The small molecule below binds the protein below.
Small molecule (SMILES): CC(=O)N[C@H]1[C@H](O[C@@H]2[C@@H](OC[C@H]3O[C@H](O)[C@@H](O)[C@@H](O[C@H]4O[C@H](CO)[C@@H](O)[C@H](O)[C@@H]4O[C@@H]4O[C@H](CO)[C@@H](O)[C@H](O)[C@H]4NC(C)=O)[C@@H]3O)O[C@H](CO)[C@@H](O)[C@@H]2O)O[C@H](CO)[C@@H](O)[C@@H]1O

Sequence of chain 1.C:
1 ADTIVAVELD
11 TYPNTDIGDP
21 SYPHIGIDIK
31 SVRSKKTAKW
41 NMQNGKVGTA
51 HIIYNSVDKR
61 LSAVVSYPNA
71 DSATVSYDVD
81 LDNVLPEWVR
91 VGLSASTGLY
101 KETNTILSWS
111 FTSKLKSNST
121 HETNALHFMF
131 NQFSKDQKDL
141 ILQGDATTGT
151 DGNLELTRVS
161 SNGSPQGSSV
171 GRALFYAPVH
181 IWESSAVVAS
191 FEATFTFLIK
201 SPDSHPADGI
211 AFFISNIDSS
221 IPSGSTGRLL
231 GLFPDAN

Binding-site contacts:
Ligand atom C2 contacts residue TYR12 of chain 1.C at 3.5 Å (hydrophobic).
Ligand atom O7 contacts residue GLY98 of chain 1.C at 3.1 Å.
Ligand atom O3 contacts residue THR226 of chain 1.C at 2.7 Å (h-bond).
Ligand atom O5 contacts residue LEU99 of chain 1.C at 2.9 Å (h-bond).
Ligand atom O6 contacts residue ALA207 of chain 1.C at 3.4 Å.
Ligand atom O3 contacts residue ARG228 of chain 1.C at 2.9 Å.
Ligand atom O4 contacts residue HIS205 of chain 1.C at 3.0 Å.
Ligand atom O2 contacts residue ASP16 of chain 1.C at 3.4 Å (salt-bridge).
Ligand atom O4 contacts residue ASN14 of chain 1.C at 3.0 Å (h-bond).
Ligand atom O4 contacts residue GLY224 of chain 1.C at 2.8 Å (h-bond).
Ligand atom O6 contacts residue PRO13 of chain 1.C at 3.1 Å.
Ligand atom O4 contacts residue TYR12 of chain 1.C at 2.7 Å (h-bond).
Ligand atom O3 contacts residue ASN14 of chain 1.C at 3.5 Å.
Ligand atom O7 contacts residue SER168 of chain 1.C at 2.7 Å (h-bond).
Ligand atom O3 contacts residue PRO13 of chain 1.C at 2.8 Å (h-bond).
Ligand atom O4 contacts residue ARG228 of chain 1.C at 3.4 Å (salt-bridge).
Ligand atom C1 contacts residue TYR12 of chain 1.C at 3.5 Å (hydrophobic).
Ligand atom C3 contacts residue THR226 of chain 1.C at 3.4 Å.
Ligand atom O6 contacts residue TYR100 of chain 1.C at 3.0 Å (h-bond).
Ligand atom O6 contacts residue ASP208 of chain 1.C at 2.9 Å (salt-bridge).
Ligand atom C4 contacts residue THR226 of chain 1.C at 3.3 Å.
Ligand atom C1 contacts residue TYR12 of chain 1.C at 3.6 Å (hydrophobic).
Ligand atom C3 contacts residue PRO13 of chain 1.C at 3.5 Å (hydrophobic).
Ligand atom O6 contacts residue LEU99 of chain 1.C at 3.0 Å (h-bond).
Ligand atom O4 contacts residue ASP208 of chain 1.C at 2.8 Å (salt-bridge).
Ligand atom C4 contacts residue ASP208 of chain 1.C at 3.6 Å.
Ligand atom C7 contacts residue SER168 of chain 1.C at 3.2 Å.
Ligand atom C6 contacts residue LEU99 of chain 1.C at 3.6 Å (hydrophobic).
Ligand atom O4 contacts residue THR226 of chain 1.C at 3.7 Å.
Ligand atom O6 contacts residue LEU229 of chain 1.C at 3.5 Å.
Ligand atom O4 contacts residue ASP16 of chain 1.C at 2.9 Å (salt-bridge).
Ligand atom O3 contacts residue THR15 of chain 1.C at 2.9 Å (h-bond).
Ligand atom O3 contacts residue TYR12 of chain 1.C at 3.5 Å (h-bond).
Ligand atom C4 contacts residue THR15 of chain 1.C at 3.3 Å.
Ligand atom O6 contacts residue THR226 of chain 1.C at 3.2 Å (h-bond).
Ligand atom O6 contacts residue GLY98 of chain 1.C at 3.3 Å.
Ligand atom O4 contacts residue THR15 of chain 1.C at 2.6 Å (h-bond).
Ligand atom C6 contacts residue ASP208 of chain 1.C at 3.5 Å.
Ligand atom O6 contacts residue ARG228 of chain 1.C at 3.3 Å.
Ligand atom C8 contacts residue SER168 of chain 1.C at 3.1 Å.